Binding-site contacts:
Ligand atom C8 contacts residue THR156 of chain 18.E at 4.0 Å.
Ligand atom C6 contacts residue MET151 of chain 18.E at 4.5 Å (hydrophobic).
Ligand atom C1 contacts residue THR156 of chain 18.E at 3.6 Å.
Ligand atom N2 contacts residue ASN154 of chain 18.E at 3.8 Å.
Ligand atom C2 contacts residue ASN154 of chain 18.E at 3.5 Å.
Ligand atom C1 contacts residue ASN154 of chain 18.E at 3.4 Å.
Ligand atom C7 contacts residue THR156 of chain 18.E at 3.9 Å.
Ligand atom C7 contacts residue ASN154 of chain 18.E at 3.3 Å.
Ligand atom N2 contacts residue THR156 of chain 18.E at 3.6 Å (h-bond).
Ligand atom O6 contacts residue MET151 of chain 18.E at 3.4 Å.
Ligand atom O5 contacts residue ASN154 of chain 18.E at 4.0 Å.
Ligand atom C8 contacts residue ASN154 of chain 18.E at 3.6 Å.
Ligand atom C2 contacts residue THR156 of chain 18.E at 4.2 Å.
Ligand atom O7 contacts residue ASN154 of chain 18.E at 2.6 Å (h-bond).

This protein binds this small molecule.
Small molecule (SMILES): CC(=O)N[C@H]1[C@H](O[C@H]2[C@H](O)[C@@H](NC(C)=O)CO[C@@H]2CO)O[C@H](CO)[C@@H](O)[C@@H]1O

Sequence of chain 18.E:
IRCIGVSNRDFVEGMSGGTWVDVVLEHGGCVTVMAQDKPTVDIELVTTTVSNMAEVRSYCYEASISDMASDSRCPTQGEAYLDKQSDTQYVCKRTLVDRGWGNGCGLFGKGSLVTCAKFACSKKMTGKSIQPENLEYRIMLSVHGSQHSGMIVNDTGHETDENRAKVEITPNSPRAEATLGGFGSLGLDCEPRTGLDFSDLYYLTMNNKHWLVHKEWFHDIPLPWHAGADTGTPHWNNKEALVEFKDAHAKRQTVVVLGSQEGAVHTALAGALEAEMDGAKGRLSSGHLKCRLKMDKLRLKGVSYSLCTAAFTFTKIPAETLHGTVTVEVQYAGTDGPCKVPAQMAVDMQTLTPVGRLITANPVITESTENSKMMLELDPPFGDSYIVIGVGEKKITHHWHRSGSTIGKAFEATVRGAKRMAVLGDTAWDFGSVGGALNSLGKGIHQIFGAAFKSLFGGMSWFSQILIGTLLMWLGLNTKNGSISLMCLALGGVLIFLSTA